The small molecule below binds the protein below.
Small molecule (SMILES): CC(C)CCC[C@@H](C)[C@H]1CC[C@H]2[C@@H]3CC=C4C[C@@H](OC(=O)CCC(=O)O)CC[C@]4(C)[C@H]3CC[C@]12C

Sequence of chain 1.A:
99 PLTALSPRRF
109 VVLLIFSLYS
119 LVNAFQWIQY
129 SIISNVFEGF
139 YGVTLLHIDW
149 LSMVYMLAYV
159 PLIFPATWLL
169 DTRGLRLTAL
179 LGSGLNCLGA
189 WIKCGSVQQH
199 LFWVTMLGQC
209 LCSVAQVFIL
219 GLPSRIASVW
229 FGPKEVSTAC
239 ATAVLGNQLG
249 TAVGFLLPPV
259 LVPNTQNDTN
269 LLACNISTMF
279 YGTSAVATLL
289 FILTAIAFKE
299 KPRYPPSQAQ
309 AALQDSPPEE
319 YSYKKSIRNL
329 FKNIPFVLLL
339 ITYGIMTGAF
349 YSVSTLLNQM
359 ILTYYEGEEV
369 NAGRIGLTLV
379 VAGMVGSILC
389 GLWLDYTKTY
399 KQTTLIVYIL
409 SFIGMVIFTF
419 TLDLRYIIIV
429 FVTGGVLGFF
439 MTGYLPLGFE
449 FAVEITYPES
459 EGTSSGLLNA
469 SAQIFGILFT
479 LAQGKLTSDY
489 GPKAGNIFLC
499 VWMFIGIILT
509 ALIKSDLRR

Binding-site contacts:
Ligand atom CAI contacts residue TRP148 of chain 1.A at 3.3 Å (hydrophobic).
Ligand atom CAP contacts residue LEU155 of chain 1.A at 3.7 Å (hydrophobic).
Ligand atom CBF contacts residue TRP148 of chain 1.A at 4.5 Å (hydrophobic).
Ligand atom CAD contacts residue HIS145 of chain 1.A at 4.2 Å.
Ligand atom CAJ contacts residue CYS208 of chain 1.A at 3.8 Å (hydrophobic).
Ligand atom OAF contacts residue THR142 of chain 1.A at 3.8 Å.
Ligand atom CAA contacts residue CYS208 of chain 1.A at 3.9 Å (hydrophobic).
Ligand atom CBD contacts residue TRP148 of chain 1.A at 3.7 Å (hydrophobic).
Ligand atom CAB contacts residue CYS208 of chain 1.A at 4.5 Å (hydrophobic).
Ligand atom OAH contacts residue THR142 of chain 1.A at 3.8 Å.
Ligand atom CAD contacts residue TRP148 of chain 1.A at 3.3 Å (hydrophobic).
Ligand atom CAC contacts residue CYS208 of chain 1.A at 4.0 Å (hydrophobic).
Ligand atom CAE contacts residue MET204 of chain 1.A at 3.8 Å (hydrophobic).
Ligand atom CAX contacts residue THR142 of chain 1.A at 3.6 Å.
Ligand atom CAE contacts residue TRP148 of chain 1.A at 4.0 Å (hydrophobic).
Ligand atom CBG contacts residue TRP148 of chain 1.A at 4.4 Å (hydrophobic).
Ligand atom CAL contacts residue HIS145 of chain 1.A at 3.7 Å.
Ligand atom CAA contacts residue VAL152 of chain 1.A at 3.7 Å (hydrophobic).
Ligand atom CAT contacts residue HIS145 of chain 1.A at 4.3 Å.
Ligand atom CBH contacts residue TRP148 of chain 1.A at 4.0 Å (hydrophobic).
Ligand atom CAV contacts residue TRP148 of chain 1.A at 4.3 Å (hydrophobic).
Ligand atom CAQ contacts residue TRP148 of chain 1.A at 3.8 Å (hydrophobic).
Ligand atom OAW contacts residue HIS145 of chain 1.A at 3.8 Å.
Ligand atom CAL contacts residue THR142 of chain 1.A at 4.0 Å.
Ligand atom CAP contacts residue TRP148 of chain 1.A at 4.5 Å (hydrophobic).
Ligand atom CAR contacts residue HIS145 of chain 1.A at 3.3 Å.
Ligand atom CAO contacts residue LEU155 of chain 1.A at 3.8 Å (hydrophobic).
Ligand atom CBB contacts residue CYS208 of chain 1.A at 4.4 Å (hydrophobic).
Ligand atom CAK contacts residue TRP148 of chain 1.A at 3.4 Å (hydrophobic).
Ligand atom CBC contacts residue HIS145 of chain 1.A at 4.3 Å.
Ligand atom CAV contacts residue LEU144 of chain 1.A at 3.7 Å (hydrophobic).
Ligand atom CAY contacts residue HIS145 of chain 1.A at 4.3 Å.
Ligand atom CAN contacts residue LEU155 of chain 1.A at 4.2 Å (hydrophobic).
Ligand atom CAA contacts residue ALA156 of chain 1.A at 3.9 Å (hydrophobic).
Ligand atom CAZ contacts residue TRP148 of chain 1.A at 3.6 Å (hydrophobic).